Sequence of chain 1.A:
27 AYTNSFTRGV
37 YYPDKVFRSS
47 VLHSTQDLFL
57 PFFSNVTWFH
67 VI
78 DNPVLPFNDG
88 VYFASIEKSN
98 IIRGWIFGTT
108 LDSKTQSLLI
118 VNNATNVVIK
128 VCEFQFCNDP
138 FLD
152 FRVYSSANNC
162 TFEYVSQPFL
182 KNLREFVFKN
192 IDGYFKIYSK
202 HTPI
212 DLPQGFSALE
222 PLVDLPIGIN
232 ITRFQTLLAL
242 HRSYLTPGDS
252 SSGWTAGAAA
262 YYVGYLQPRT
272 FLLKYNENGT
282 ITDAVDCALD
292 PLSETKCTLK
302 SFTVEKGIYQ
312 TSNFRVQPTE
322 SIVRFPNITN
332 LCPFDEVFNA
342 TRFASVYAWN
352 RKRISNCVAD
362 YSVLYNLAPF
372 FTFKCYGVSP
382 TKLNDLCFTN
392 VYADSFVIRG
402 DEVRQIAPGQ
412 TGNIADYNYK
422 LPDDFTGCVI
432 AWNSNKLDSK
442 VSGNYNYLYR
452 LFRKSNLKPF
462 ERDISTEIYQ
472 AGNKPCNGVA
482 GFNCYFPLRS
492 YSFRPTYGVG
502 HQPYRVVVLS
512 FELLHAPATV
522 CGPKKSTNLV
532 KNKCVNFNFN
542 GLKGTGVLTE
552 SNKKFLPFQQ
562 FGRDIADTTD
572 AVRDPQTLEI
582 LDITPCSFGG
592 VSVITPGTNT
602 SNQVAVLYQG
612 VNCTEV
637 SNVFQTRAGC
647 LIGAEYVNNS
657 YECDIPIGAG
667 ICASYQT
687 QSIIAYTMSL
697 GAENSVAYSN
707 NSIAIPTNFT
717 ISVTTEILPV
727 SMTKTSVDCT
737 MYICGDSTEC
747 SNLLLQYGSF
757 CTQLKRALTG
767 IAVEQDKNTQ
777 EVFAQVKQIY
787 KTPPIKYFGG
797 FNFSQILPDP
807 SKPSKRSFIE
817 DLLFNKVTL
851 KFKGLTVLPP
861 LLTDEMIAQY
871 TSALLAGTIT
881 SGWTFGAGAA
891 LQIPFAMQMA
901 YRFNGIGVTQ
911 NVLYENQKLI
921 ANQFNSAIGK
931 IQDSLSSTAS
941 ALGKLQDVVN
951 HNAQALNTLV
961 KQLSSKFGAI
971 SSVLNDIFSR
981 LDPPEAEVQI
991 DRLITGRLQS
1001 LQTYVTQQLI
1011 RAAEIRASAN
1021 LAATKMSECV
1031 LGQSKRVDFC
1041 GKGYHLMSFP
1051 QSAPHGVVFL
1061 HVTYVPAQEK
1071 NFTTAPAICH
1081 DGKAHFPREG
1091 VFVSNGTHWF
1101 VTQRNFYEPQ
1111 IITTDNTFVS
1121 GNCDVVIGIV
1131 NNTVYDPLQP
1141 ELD

Binding-site contacts:
Ligand atom O7 contacts residue ASN1071 of chain 1.A at 4.2 Å.
Ligand atom C8 contacts residue GLU1069 of chain 1.A at 3.0 Å.
Ligand atom C8 contacts residue LYS1070 of chain 1.A at 4.0 Å.
Ligand atom C5 contacts residue ALA703 of chain 1.A at 3.8 Å (hydrophobic).
Ligand atom C1 contacts residue GLN892 of chain 1.B at 4.3 Å.
Ligand atom C1 contacts residue ASN1071 of chain 1.A at 1.4 Å.
Ligand atom C7 contacts residue ASN1071 of chain 1.A at 3.8 Å.
Ligand atom C7 contacts residue GLU1069 of chain 1.A at 4.5 Å.
Ligand atom C2 contacts residue ASN1071 of chain 1.A at 2.5 Å.
Ligand atom O5 contacts residue ASN1071 of chain 1.A at 2.4 Å (h-bond).
Ligand atom N2 contacts residue ASN1071 of chain 1.A at 2.9 Å (h-bond).
Ligand atom C5 contacts residue ASN1071 of chain 1.A at 3.7 Å.
Ligand atom C8 contacts residue ASN1071 of chain 1.A at 4.3 Å.
Ligand atom C4 contacts residue ASN1071 of chain 1.A at 4.2 Å.
Ligand atom C3 contacts residue ASN1071 of chain 1.A at 3.8 Å.
Ligand atom C6 contacts residue ALA703 of chain 1.A at 4.2 Å (hydrophobic).

Sequence of chain 1.B:
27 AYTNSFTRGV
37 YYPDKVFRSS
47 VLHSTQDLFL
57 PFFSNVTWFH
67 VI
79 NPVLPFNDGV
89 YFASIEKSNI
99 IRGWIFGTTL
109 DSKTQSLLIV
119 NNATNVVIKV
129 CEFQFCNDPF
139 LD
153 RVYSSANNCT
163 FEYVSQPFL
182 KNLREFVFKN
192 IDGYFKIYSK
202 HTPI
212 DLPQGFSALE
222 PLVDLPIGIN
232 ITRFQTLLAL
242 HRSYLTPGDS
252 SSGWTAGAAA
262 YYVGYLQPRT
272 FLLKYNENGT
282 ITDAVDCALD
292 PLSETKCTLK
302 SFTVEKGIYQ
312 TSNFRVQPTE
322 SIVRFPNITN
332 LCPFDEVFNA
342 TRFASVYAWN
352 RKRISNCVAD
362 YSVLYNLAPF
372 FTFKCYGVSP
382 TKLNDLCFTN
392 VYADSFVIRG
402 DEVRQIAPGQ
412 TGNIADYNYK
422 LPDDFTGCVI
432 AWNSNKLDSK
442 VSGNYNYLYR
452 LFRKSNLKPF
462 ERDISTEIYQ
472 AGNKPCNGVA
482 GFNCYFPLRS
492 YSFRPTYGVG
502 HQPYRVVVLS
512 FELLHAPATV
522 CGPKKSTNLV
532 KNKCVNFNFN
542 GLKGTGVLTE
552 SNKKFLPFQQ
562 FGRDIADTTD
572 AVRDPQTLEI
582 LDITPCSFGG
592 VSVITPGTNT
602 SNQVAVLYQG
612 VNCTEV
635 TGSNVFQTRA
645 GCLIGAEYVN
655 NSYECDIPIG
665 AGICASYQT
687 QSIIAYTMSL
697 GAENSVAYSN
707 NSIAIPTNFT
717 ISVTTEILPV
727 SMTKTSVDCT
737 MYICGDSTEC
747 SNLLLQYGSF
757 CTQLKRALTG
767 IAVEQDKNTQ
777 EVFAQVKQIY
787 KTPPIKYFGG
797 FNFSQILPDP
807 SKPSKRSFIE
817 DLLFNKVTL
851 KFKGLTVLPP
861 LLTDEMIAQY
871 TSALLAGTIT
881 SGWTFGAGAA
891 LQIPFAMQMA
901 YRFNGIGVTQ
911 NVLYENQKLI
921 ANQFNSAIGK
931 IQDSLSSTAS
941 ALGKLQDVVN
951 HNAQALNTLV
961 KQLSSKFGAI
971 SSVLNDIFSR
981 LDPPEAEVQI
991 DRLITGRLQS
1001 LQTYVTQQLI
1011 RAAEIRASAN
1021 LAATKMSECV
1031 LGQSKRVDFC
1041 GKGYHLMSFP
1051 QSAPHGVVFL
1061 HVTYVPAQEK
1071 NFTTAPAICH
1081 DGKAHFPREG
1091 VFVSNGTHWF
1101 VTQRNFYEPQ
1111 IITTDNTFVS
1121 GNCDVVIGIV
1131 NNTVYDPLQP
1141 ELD

A small-molecule ligand and the protein it binds are described below.
Small molecule (SMILES): CC(=O)N[C@@H]1[C@@H](O)[C@H](O)[C@@H](CO)O[C@H]1O